Binding-site contacts:
Ligand atom CAY contacts residue LEU173 of chain 1.F at 3.7 Å (hydrophobic).
Ligand atom CAG contacts residue VAL59 of chain 1.F at 3.7 Å (hydrophobic).
Ligand atom CAP contacts residue ASP70 of chain 1.F at 3.3 Å.
Ligand atom CAA contacts residue TYR266 of chain 1.F at 3.5 Å (hydrophobic).
Ligand atom CAK contacts residue ALA166 of chain 1.F at 3.8 Å (hydrophobic).
Ligand atom CAJ contacts residue TYR63 of chain 1.F at 3.8 Å (hydrophobic).
Ligand atom CAW contacts residue TYR63 of chain 1.F at 3.7 Å (hydrophobic).
Ligand atom OAB contacts residue GLN283 of chain 1.F at 3.1 Å (h-bond).
Ligand atom CAF contacts residue TYR63 of chain 1.F at 3.7 Å (hydrophobic).
Ligand atom CAY contacts residue LEU201 of chain 1.F at 3.6 Å (hydrophobic).
Ligand atom CAT contacts residue VAL165 of chain 1.F at 3.2 Å (hydrophobic).
Ligand atom CBF contacts residue VAL165 of chain 1.F at 3.5 Å (hydrophobic).
Ligand atom CAN contacts residue ASP70 of chain 1.F at 3.7 Å.
Ligand atom CAF contacts residue VAL59 of chain 1.F at 3.5 Å (hydrophobic).
Ligand atom OAC contacts residue VAL169 of chain 1.F at 3.8 Å.
Ligand atom OAC contacts residue VAL165 of chain 1.F at 2.9 Å (h-bond).
Ligand atom CAL contacts residue LEU201 of chain 1.F at 3.8 Å (hydrophobic).
Ligand atom NAU contacts residue PHE44 of chain 1.F at 3.8 Å.
Ligand atom CAJ contacts residue VAL169 of chain 1.F at 3.5 Å (hydrophobic).
Ligand atom CBA contacts residue CYS279 of chain 1.F at 3.8 Å (hydrophobic).
Ligand atom CAR contacts residue LEU173 of chain 1.F at 3.8 Å (hydrophobic).
Ligand atom CBC contacts residue LEU173 of chain 1.F at 3.7 Å (hydrophobic).
Ligand atom NBE contacts residue LEU173 of chain 1.F at 3.6 Å.
Ligand atom CAG contacts residue PHE278 of chain 1.F at 3.6 Å (hydrophobic).
Ligand atom CAD contacts residue VAL169 of chain 1.F at 3.7 Å (hydrophobic).
Ligand atom CAR contacts residue PHE278 of chain 1.F at 3.8 Å (hydrophobic).
Ligand atom CAF contacts residue LEU173 of chain 1.F at 3.8 Å (hydrophobic).
Ligand atom CAX contacts residue VAL169 of chain 1.F at 3.5 Å (hydrophobic).
Ligand atom CAE contacts residue VAL165 of chain 1.F at 3.7 Å (hydrophobic).
Ligand atom OAV contacts residue MET197 of chain 1.F at 3.2 Å.
Ligand atom NBE contacts residue LEU201 of chain 1.F at 3.5 Å.
Ligand atom CBA contacts residue PHE278 of chain 1.F at 3.8 Å (hydrophobic).
Ligand atom CAN contacts residue LEU66 of chain 1.F at 3.8 Å (hydrophobic).
Ligand atom CAI contacts residue PHE44 of chain 1.F at 3.6 Å (hydrophobic).
Ligand atom CAH contacts residue TYR63 of chain 1.F at 3.8 Å (hydrophobic).
Ligand atom CAA contacts residue MET197 of chain 1.F at 3.8 Å (hydrophobic).
Ligand atom CAI contacts residue TYR63 of chain 1.F at 3.6 Å (hydrophobic).
Ligand atom OAB contacts residue CYS279 of chain 1.F at 3.2 Å (h-bond).
Ligand atom CAK contacts residue VAL169 of chain 1.F at 3.5 Å (hydrophobic).
Ligand atom CAG contacts residue TYR63 of chain 1.F at 3.8 Å (hydrophobic).

A small-molecule ligand and the protein it binds are described below.
Small molecule (SMILES): CO[C@H]1CN(c2ccc(C#C[C@@]3(O)CN4CCC3CC4)c(Cc3ccccc3)n2)C[C@H]1O

Sequence of chain 1.F:
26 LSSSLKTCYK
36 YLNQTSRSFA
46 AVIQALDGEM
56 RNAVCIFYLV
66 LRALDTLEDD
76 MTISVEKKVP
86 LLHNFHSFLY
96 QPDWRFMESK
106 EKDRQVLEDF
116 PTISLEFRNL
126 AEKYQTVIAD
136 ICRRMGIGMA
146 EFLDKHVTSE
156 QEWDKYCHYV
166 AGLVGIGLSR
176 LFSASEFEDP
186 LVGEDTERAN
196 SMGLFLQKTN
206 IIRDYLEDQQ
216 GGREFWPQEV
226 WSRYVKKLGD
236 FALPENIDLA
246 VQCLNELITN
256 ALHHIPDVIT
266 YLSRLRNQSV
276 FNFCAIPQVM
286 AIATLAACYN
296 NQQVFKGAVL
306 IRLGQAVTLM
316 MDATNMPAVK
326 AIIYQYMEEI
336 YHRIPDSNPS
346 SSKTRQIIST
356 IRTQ